A small-molecule ligand and the protein it binds are described below.
Small molecule (SMILES): NC(=[NH2+])NCCC[C@H](N)C(=O)O

Sequence of chain 2.A:
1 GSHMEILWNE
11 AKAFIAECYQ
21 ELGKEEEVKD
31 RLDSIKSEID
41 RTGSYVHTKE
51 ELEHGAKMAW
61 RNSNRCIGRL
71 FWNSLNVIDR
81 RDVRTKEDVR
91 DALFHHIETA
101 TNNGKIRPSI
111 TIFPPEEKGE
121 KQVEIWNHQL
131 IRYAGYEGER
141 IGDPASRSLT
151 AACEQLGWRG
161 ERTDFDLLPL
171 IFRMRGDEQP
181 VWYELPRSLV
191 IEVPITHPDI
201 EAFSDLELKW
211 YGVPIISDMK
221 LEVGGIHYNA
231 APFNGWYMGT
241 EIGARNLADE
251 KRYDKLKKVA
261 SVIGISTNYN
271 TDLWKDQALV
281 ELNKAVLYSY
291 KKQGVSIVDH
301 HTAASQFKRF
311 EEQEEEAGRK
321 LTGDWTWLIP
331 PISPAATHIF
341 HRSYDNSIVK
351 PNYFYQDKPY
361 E

Binding-site contacts:
Ligand atom OXT contacts residue ASN246 of chain 2.A at 2.7 Å (h-bond).
Ligand atom CZ contacts residue HEM1 of chain 2.B at 3.7 Å.
Ligand atom CB contacts residue GLU241 of chain 2.A at 3.0 Å.
Ligand atom O contacts residue GLN129 of chain 2.A at 3.1 Å (h-bond).
Ligand atom C contacts residue ASN246 of chain 2.A at 3.5 Å.
Ligand atom NE contacts residue NO1 of chain 2.C at 3.6 Å.
Ligand atom NE contacts residue GLU241 of chain 2.A at 2.7 Å (salt-bridge).
Ligand atom CG contacts residue GLU241 of chain 2.A at 3.3 Å.
Ligand atom N contacts residue GLU241 of chain 2.A at 3.0 Å (salt-bridge).
Ligand atom CZ contacts residue NO1 of chain 2.C at 3.3 Å.
Ligand atom NH1 contacts residue HEM1 of chain 2.B at 3.6 Å (h-bond).
Ligand atom CD contacts residue GLU241 of chain 2.A at 3.5 Å.
Ligand atom CB contacts residue GLN129 of chain 2.A at 3.9 Å.
Ligand atom NH1 contacts residue NO1 of chain 2.C at 2.9 Å (h-bond).
Ligand atom N contacts residue HEM1 of chain 2.B at 2.8 Å (h-bond).
Ligand atom CA contacts residue HEM1 of chain 2.B at 3.9 Å.
Ligand atom CA contacts residue GLU241 of chain 2.A at 3.5 Å.
Ligand atom CG contacts residue ILE216 of chain 2.A at 3.8 Å (hydrophobic).
Ligand atom NH2 contacts residue TYR237 of chain 2.A at 3.8 Å.
Ligand atom CZ contacts residue GLU241 of chain 2.A at 3.6 Å.
Ligand atom C contacts residue TYR237 of chain 2.A at 3.3 Å (hydrophobic).
Ligand atom NH2 contacts residue TRP236 of chain 2.A at 2.7 Å (h-bond).
Ligand atom CG contacts residue HEM1 of chain 2.B at 3.8 Å.
Ligand atom NH1 contacts residue GLY235 of chain 2.A at 3.9 Å.
Ligand atom O contacts residue ASN246 of chain 2.A at 3.6 Å (h-bond).
Ligand atom CZ contacts residue TRP236 of chain 2.A at 3.4 Å (hydrophobic).
Ligand atom OXT contacts residue GLU241 of chain 2.A at 3.4 Å.
Ligand atom CB contacts residue PRO214 of chain 2.A at 3.9 Å (hydrophobic).
Ligand atom CA contacts residue GLN129 of chain 2.A at 3.6 Å.
Ligand atom NH1 contacts residue PRO214 of chain 2.A at 3.8 Å.
Ligand atom O contacts residue ARG132 of chain 2.A at 3.4 Å (salt-bridge).
Ligand atom O contacts residue TYR211 of chain 2.A at 3.4 Å (h-bond).
Ligand atom NH1 contacts residue TRP236 of chain 2.A at 3.5 Å (h-bond).
Ligand atom OXT contacts residue TYR237 of chain 2.A at 3.0 Å.
Ligand atom CD contacts residue NO1 of chain 2.C at 3.3 Å.
Ligand atom NH2 contacts residue HEM1 of chain 2.B at 3.3 Å.
Ligand atom C contacts residue GLN129 of chain 2.A at 3.8 Å.
Ligand atom CD contacts residue ILE216 of chain 2.A at 3.8 Å (hydrophobic).
Ligand atom NH2 contacts residue GLU241 of chain 2.A at 2.9 Å (salt-bridge).
Ligand atom O contacts residue TYR237 of chain 2.A at 2.6 Å (h-bond).